Binding-site contacts:
Ligand atom C6 contacts residue THR120 of chain 40.C at 3.4 Å.
Ligand atom C1 contacts residue SER66 of chain 40.C at 4.2 Å.
Ligand atom O5 contacts residue THR89 of chain 40.C at 3.8 Å.
Ligand atom C5 contacts residue THR89 of chain 40.C at 4.1 Å.
Ligand atom C8 contacts residue ASN118 of chain 40.C at 3.9 Å.
Ligand atom O7 contacts residue TYR90 of chain 40.C at 3.7 Å.
Ligand atom O6 contacts residue THR89 of chain 40.C at 3.5 Å.
Ligand atom C8 contacts residue TYR90 of chain 40.C at 3.9 Å (hydrophobic).
Ligand atom C7 contacts residue ASN118 of chain 40.C at 3.6 Å.
Ligand atom C5 contacts residue THR120 of chain 40.C at 4.0 Å.
Ligand atom N2 contacts residue ASN118 of chain 40.C at 2.9 Å (h-bond).
Ligand atom O6 contacts residue PHE119 of chain 40.C at 2.8 Å (h-bond).
Ligand atom O6 contacts residue ASN118 of chain 40.C at 4.1 Å.
Ligand atom C7 contacts residue TYR90 of chain 40.C at 3.8 Å (hydrophobic).
Ligand atom O5 contacts residue ASN118 of chain 40.C at 2.4 Å (h-bond).
Ligand atom N2 contacts residue TYR90 of chain 40.C at 4.5 Å.
Ligand atom O7 contacts residue ASN118 of chain 40.C at 4.5 Å.
Ligand atom O5 contacts residue PHE119 of chain 40.C at 4.2 Å.
Ligand atom C3 contacts residue ASN118 of chain 40.C at 3.8 Å.
Ligand atom C6 contacts residue THR89 of chain 40.C at 4.2 Å.
Ligand atom C4 contacts residue ASN118 of chain 40.C at 4.2 Å.
Ligand atom C2 contacts residue SER66 of chain 40.C at 4.4 Å.
Ligand atom O6 contacts residue THR120 of chain 40.C at 3.1 Å (h-bond).
Ligand atom C5 contacts residue ASN118 of chain 40.C at 3.7 Å.
Ligand atom C1 contacts residue ASN118 of chain 40.C at 1.4 Å.
Ligand atom C2 contacts residue ASN118 of chain 40.C at 2.4 Å.
Ligand atom C6 contacts residue PHE119 of chain 40.C at 4.1 Å (hydrophobic).
Ligand atom O5 contacts residue THR120 of chain 40.C at 3.4 Å (h-bond).
Ligand atom C1 contacts residue THR89 of chain 40.C at 3.9 Å.

Sequence of chain 40.C:
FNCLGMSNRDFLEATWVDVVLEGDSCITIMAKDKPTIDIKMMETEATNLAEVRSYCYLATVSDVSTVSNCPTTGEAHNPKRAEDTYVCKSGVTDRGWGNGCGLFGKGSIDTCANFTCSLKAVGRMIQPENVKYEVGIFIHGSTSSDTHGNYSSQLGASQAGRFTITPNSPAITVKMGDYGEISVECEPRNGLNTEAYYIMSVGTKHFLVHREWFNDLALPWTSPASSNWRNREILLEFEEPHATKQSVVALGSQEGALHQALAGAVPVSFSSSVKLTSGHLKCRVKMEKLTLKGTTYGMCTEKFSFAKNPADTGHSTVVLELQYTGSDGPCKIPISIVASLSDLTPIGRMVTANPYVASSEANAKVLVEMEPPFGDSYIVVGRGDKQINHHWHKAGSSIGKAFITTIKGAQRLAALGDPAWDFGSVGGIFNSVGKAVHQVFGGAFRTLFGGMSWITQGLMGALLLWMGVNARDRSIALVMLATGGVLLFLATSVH

This protein binds this small molecule.
Small molecule (SMILES): CC(=O)N[C@@H]1[C@@H](O)[C@H](O)[C@@H](CO)O[C@H]1O